A small-molecule ligand and the protein it binds are described below.
Small molecule (SMILES): CC(=O)N[C@@H]1[C@@H](O)[C@H](O)[C@@H](CO)O[C@H]1O

Binding-site contacts:
Ligand atom C1 contacts residue ASN223 of chain 1.A at 1.4 Å.
Ligand atom C6 contacts residue ASN223 of chain 1.A at 4.3 Å.
Ligand atom C4 contacts residue ASN223 of chain 1.A at 4.3 Å.
Ligand atom O5 contacts residue ASN223 of chain 1.A at 2.4 Å (h-bond).
Ligand atom C7 contacts residue ASN223 of chain 1.A at 4.4 Å.
Ligand atom O6 contacts residue ASN222 of chain 1.A at 3.4 Å (h-bond).
Ligand atom C3 contacts residue ASN223 of chain 1.A at 3.9 Å.
Ligand atom O6 contacts residue ASN223 of chain 1.A at 3.7 Å.
Ligand atom N2 contacts residue ASN223 of chain 1.A at 3.1 Å (h-bond).
Ligand atom C5 contacts residue ASN223 of chain 1.A at 3.5 Å.
Ligand atom C2 contacts residue ASN223 of chain 1.A at 2.7 Å.

Sequence of chain 1.A:
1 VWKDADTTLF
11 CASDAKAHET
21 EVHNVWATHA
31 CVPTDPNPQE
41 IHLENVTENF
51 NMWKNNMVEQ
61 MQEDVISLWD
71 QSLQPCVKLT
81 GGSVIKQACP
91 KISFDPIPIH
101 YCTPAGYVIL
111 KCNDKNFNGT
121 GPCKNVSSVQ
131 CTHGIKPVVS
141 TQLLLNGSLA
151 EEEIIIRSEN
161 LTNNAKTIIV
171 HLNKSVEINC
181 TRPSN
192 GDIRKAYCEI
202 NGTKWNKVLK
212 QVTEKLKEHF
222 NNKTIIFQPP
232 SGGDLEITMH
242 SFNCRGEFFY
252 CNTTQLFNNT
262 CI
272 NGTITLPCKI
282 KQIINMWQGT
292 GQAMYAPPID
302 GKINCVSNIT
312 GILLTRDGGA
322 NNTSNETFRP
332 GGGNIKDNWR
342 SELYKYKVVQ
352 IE